Binding-site contacts:
Ligand atom O contacts residue LYS46 of chain 2.A at 3.3 Å.
Ligand atom CG contacts residue SER204 of chain 2.A at 3.5 Å.
Ligand atom CB contacts residue ASN44 of chain 2.A at 3.7 Å.
Ligand atom CA contacts residue SER204 of chain 2.A at 3.1 Å.
Ligand atom CD1 contacts residue MET42 of chain 2.A at 3.8 Å (hydrophobic).
Ligand atom C contacts residue ASN44 of chain 2.A at 3.0 Å.
Ligand atom CE1 contacts residue MET42 of chain 2.A at 2.8 Å (hydrophobic).
Ligand atom O contacts residue GLN43 of chain 2.A at 3.5 Å.
Ligand atom OH contacts residue LYS200 of chain 2.A at 2.7 Å.
Ligand atom CZ contacts residue LYS200 of chain 2.A at 3.3 Å.
Ligand atom CG contacts residue GLY45 of chain 2.A at 3.8 Å.
Ligand atom CE2 contacts residue LYS200 of chain 2.A at 3.3 Å.
Ligand atom CD contacts residue SER204 of chain 2.A at 3.7 Å.
Ligand atom CA contacts residue SER204 of chain 2.A at 3.8 Å.
Ligand atom O contacts residue PRO23 of chain 2.A at 3.6 Å.
Ligand atom O contacts residue ASN44 of chain 2.A at 2.7 Å (h-bond).
Ligand atom OH contacts residue ASN41 of chain 2.A at 3.2 Å.
Ligand atom OH contacts residue MET42 of chain 2.A at 2.7 Å (h-bond).
Ligand atom CZ contacts residue MET42 of chain 2.A at 2.8 Å (hydrophobic).
Ligand atom CD2 contacts residue GLY45 of chain 2.A at 3.4 Å.
Ligand atom CA contacts residue ASN44 of chain 2.A at 3.0 Å.
Ligand atom CG contacts residue ASN44 of chain 2.A at 3.8 Å.
Ligand atom C contacts residue SER204 of chain 2.A at 2.8 Å.
Ligand atom O contacts residue SER204 of chain 2.A at 2.5 Å (h-bond).
Ligand atom C contacts residue ASN44 of chain 2.A at 3.5 Å.
Ligand atom CZ contacts residue HIS205 of chain 2.A at 3.8 Å.
Ligand atom N contacts residue SER204 of chain 2.A at 3.1 Å (h-bond).
Ligand atom CE2 contacts residue MET42 of chain 2.A at 3.8 Å (hydrophobic).
Ligand atom C contacts residue PRO23 of chain 2.A at 3.8 Å (hydrophobic).
Ligand atom O contacts residue ASN44 of chain 2.A at 2.3 Å (h-bond).
Ligand atom CG contacts residue PRO206 of chain 2.A at 3.5 Å (hydrophobic).
Ligand atom CD contacts residue ASN44 of chain 2.A at 3.8 Å.
Ligand atom N contacts residue PRO23 of chain 2.A at 2.9 Å.
Ligand atom CB contacts residue PRO206 of chain 2.A at 3.3 Å (hydrophobic).
Ligand atom N contacts residue ASN44 of chain 2.A at 3.3 Å (h-bond).
Ligand atom O contacts residue LYS46 of chain 2.A at 3.5 Å (salt-bridge).
Ligand atom OH contacts residue HIS205 of chain 2.A at 3.0 Å (h-bond).
Ligand atom CB contacts residue SER204 of chain 2.A at 3.1 Å.
Ligand atom CE1 contacts residue HIS205 of chain 2.A at 3.5 Å.
Ligand atom CE2 contacts residue GLY45 of chain 2.A at 3.9 Å.

Sequence of chain 2.A:
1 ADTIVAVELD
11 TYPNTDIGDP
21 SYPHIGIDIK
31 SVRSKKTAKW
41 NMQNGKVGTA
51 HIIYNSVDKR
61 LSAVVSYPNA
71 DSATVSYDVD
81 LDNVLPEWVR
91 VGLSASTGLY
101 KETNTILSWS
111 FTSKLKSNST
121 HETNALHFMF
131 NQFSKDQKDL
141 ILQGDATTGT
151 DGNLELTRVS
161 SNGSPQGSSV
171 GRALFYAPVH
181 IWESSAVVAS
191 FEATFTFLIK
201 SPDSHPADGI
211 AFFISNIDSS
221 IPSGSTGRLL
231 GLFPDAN

A protein and the small-molecule ligand that binds it are described below.
Small molecule (SMILES): CSCC[C@H](NC(C)=O)C(=O)N[C@@H](Cc1ccc(O)cc1)C(=O)N[C@@H](CC1=c2ccccc2=NC1)C(=O)N[C@@H](Cc1ccc(O)cc1)C(=O)N1CCC[C@H]1C(=O)N[C@@H](Cc1ccc(O)cc1)C(N)=O